A protein and the small-molecule ligand that binds it are described below.
Small molecule (SMILES): CC(=O)N[C@@H]1[C@@H](O)[C@H](O)[C@@H](CO)O[C@H]1O

Binding-site contacts:
Ligand atom C1 contacts residue SER514 of chain 1.A at 3.6 Å.
Ligand atom N2 contacts residue ASN512 of chain 1.A at 2.9 Å (h-bond).
Ligand atom C1 contacts residue ASN512 of chain 1.A at 1.4 Å.
Ligand atom C4 contacts residue ASN512 of chain 1.A at 4.3 Å.
Ligand atom C3 contacts residue ASN512 of chain 1.A at 3.8 Å.
Ligand atom O7 contacts residue ASN512 of chain 1.A at 3.5 Å (h-bond).
Ligand atom C5 contacts residue SER514 of chain 1.A at 3.4 Å.
Ligand atom C7 contacts residue ASN512 of chain 1.A at 3.3 Å.
Ligand atom C2 contacts residue ASN512 of chain 1.A at 2.5 Å.
Ligand atom O5 contacts residue SER514 of chain 1.A at 3.7 Å.
Ligand atom C4 contacts residue SER514 of chain 1.A at 4.4 Å.
Ligand atom C5 contacts residue ASN512 of chain 1.A at 3.6 Å.
Ligand atom C8 contacts residue ASN512 of chain 1.A at 4.4 Å.
Ligand atom O5 contacts residue ASN512 of chain 1.A at 2.4 Å (h-bond).
Ligand atom C6 contacts residue SER514 of chain 1.A at 4.1 Å.

Sequence of chain 1.A:
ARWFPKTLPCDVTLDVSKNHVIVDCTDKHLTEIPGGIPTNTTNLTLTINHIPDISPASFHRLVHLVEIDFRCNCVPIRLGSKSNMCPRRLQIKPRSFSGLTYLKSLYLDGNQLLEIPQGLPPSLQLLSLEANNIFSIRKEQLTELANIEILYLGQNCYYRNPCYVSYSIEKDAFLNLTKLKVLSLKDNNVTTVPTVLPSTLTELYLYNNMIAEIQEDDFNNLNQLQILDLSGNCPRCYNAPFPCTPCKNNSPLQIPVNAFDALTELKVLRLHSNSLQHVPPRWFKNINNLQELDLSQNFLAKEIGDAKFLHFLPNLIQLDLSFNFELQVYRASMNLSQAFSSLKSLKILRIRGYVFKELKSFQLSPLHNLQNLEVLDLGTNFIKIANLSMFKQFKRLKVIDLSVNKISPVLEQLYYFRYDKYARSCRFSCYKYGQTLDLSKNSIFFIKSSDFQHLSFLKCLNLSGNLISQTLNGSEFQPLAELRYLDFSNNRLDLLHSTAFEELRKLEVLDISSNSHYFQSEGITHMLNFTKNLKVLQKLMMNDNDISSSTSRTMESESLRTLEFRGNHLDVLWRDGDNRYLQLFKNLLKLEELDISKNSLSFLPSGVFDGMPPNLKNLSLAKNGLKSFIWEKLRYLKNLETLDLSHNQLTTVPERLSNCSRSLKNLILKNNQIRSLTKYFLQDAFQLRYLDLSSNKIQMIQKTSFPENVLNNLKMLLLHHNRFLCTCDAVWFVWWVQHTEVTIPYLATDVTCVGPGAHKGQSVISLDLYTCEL